Sequence of chain 1.A:
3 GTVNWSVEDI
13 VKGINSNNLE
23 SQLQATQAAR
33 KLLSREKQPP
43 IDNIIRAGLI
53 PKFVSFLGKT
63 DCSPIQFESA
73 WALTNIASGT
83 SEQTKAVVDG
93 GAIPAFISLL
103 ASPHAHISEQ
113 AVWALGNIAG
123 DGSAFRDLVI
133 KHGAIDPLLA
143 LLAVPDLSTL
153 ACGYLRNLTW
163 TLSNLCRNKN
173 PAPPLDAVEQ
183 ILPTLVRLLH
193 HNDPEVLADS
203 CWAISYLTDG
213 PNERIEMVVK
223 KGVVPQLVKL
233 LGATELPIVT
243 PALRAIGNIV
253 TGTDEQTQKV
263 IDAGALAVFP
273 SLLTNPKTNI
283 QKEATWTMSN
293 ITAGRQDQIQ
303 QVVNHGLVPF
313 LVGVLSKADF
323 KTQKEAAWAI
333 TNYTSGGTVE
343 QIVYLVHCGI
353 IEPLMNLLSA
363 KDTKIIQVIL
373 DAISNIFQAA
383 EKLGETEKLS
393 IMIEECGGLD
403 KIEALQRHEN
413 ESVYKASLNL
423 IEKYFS

Binding-site contacts:
Ligand atom O contacts residue THR253 of chain 1.A at 3.8 Å.
Ligand atom CD contacts residue GLY254 of chain 1.A at 3.4 Å.
Ligand atom CD contacts residue ASN292 of chain 1.A at 4.1 Å.
Ligand atom N contacts residue ALA295 of chain 1.A at 4.1 Å.
Ligand atom O contacts residue TRP288 of chain 1.A at 4.1 Å.
Ligand atom NZ contacts residue GLY254 of chain 1.A at 3.1 Å (h-bond).
Ligand atom CZ contacts residue ASN334 of chain 1.A at 3.7 Å.
Ligand atom CE contacts residue GLY254 of chain 1.A at 3.7 Å.
Ligand atom NH1 contacts residue THR333 of chain 1.A at 3.6 Å.
Ligand atom CZ contacts residue SER337 of chain 1.A at 4.1 Å.
Ligand atom CD contacts residue TRP288 of chain 1.A at 3.8 Å (hydrophobic).
Ligand atom NE contacts residue SER337 of chain 1.A at 3.7 Å.
Ligand atom O contacts residue ASN292 of chain 1.A at 3.7 Å.
Ligand atom CB contacts residue ASN334 of chain 1.A at 3.9 Å.
Ligand atom NH1 contacts residue ASN334 of chain 1.A at 2.6 Å (h-bond).
Ligand atom C contacts residue ASN292 of chain 1.A at 3.7 Å.
Ligand atom NE contacts residue ASP211 of chain 1.A at 4.0 Å.
Ligand atom CE contacts residue THR259 of chain 1.A at 3.7 Å.
Ligand atom CD contacts residue SER337 of chain 1.A at 3.3 Å.
Ligand atom CD contacts residue VAL252 of chain 1.A at 3.5 Å (hydrophobic).
Ligand atom CB contacts residue THR253 of chain 1.A at 4.0 Å.
Ligand atom CG contacts residue VAL252 of chain 1.A at 4.0 Å (hydrophobic).
Ligand atom C contacts residue ALA295 of chain 1.A at 3.9 Å (hydrophobic).
Ligand atom CA contacts residue ASN292 of chain 1.A at 3.4 Å.
Ligand atom CE contacts residue ASP256 of chain 1.A at 4.1 Å.
Ligand atom NZ contacts residue THR259 of chain 1.A at 3.1 Å (h-bond).
Ligand atom NH1 contacts residue SER337 of chain 1.A at 3.9 Å.
Ligand atom NZ contacts residue VAL252 of chain 1.A at 3.8 Å.
Ligand atom CB contacts residue ASN292 of chain 1.A at 3.6 Å.
Ligand atom NZ contacts residue THR255 of chain 1.A at 3.8 Å.
Ligand atom N contacts residue ALA295 of chain 1.A at 3.9 Å.
Ligand atom O contacts residue ALA295 of chain 1.A at 4.1 Å.
Ligand atom CE contacts residue VAL252 of chain 1.A at 3.0 Å (hydrophobic).
Ligand atom CG contacts residue ALA295 of chain 1.A at 4.1 Å (hydrophobic).
Ligand atom CE contacts residue ASN292 of chain 1.A at 3.2 Å.
Ligand atom O contacts residue ASN334 of chain 1.A at 3.9 Å.
Ligand atom N contacts residue ASN292 of chain 1.A at 3.1 Å (h-bond).
Ligand atom CD contacts residue THR253 of chain 1.A at 3.6 Å.
Ligand atom CG contacts residue ASN292 of chain 1.A at 3.6 Å.
Ligand atom NZ contacts residue ASP256 of chain 1.A at 2.9 Å (salt-bridge).

This small molecule binds to this protein.
Small molecule (SMILES): NCCCC[C@H](NC(=O)[C@@H](N)CCCN=C(N)N)C(=O)NCC(=O)N[C@H](C=O)CCCN=C(N)N